Sequence of chain 3.A:
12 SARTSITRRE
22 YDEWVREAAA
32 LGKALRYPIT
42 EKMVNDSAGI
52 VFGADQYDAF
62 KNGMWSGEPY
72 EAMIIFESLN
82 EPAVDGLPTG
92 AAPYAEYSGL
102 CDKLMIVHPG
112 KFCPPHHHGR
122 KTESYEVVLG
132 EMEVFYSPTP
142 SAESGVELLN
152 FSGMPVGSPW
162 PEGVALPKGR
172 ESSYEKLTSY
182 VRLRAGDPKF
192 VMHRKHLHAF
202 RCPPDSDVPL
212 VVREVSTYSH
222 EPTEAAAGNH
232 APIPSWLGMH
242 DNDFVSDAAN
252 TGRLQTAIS

Binding-site contacts:
Ligand atom O2 contacts residue GLU176 of chain 3.A at 4.0 Å.
Ligand atom O4 contacts residue TRP161 of chain 3.A at 3.9 Å.
Ligand atom O1 contacts residue TYR175 of chain 3.A at 3.2 Å (h-bond).
Ligand atom O5 contacts residue LEU178 of chain 3.A at 4.1 Å.
Ligand atom O5 contacts residue THR179 of chain 3.A at 4.4 Å.
Ligand atom O5 contacts residue TYR175 of chain 3.A at 3.8 Å.
Ligand atom C2 contacts residue GLU176 of chain 3.A at 4.4 Å.
Ligand atom C1 contacts residue GLU176 of chain 3.A at 3.6 Å.
Ligand atom C2 contacts residue TRP161 of chain 3.A at 4.0 Å (hydrophobic).
Ligand atom C5 contacts residue TRP161 of chain 3.A at 4.0 Å (hydrophobic).
Ligand atom O1 contacts residue TRP161 of chain 3.A at 4.2 Å.
Ligand atom C5 contacts residue THR179 of chain 3.A at 4.0 Å.
Ligand atom O5 contacts residue TRP161 of chain 3.A at 3.9 Å.
Ligand atom C3 contacts residue TRP161 of chain 3.A at 4.3 Å (hydrophobic).
Ligand atom C1 contacts residue TYR175 of chain 3.A at 4.1 Å (hydrophobic).
Ligand atom C5 contacts residue LEU178 of chain 3.A at 4.5 Å (hydrophobic).
Ligand atom O1 contacts residue GLU176 of chain 3.A at 3.1 Å (salt-bridge).
Ligand atom O5 contacts residue GLU176 of chain 3.A at 3.4 Å (salt-bridge).
Ligand atom C4 contacts residue TRP161 of chain 3.A at 3.6 Å (hydrophobic).
Ligand atom C5 contacts residue GLU176 of chain 3.A at 4.1 Å.

The protein below binds the small molecule below.
Small molecule (SMILES): O[C@@H]1[C@H](O)[C@@H](O)OC[C@@H]1O